Sequence of chain 19.C:
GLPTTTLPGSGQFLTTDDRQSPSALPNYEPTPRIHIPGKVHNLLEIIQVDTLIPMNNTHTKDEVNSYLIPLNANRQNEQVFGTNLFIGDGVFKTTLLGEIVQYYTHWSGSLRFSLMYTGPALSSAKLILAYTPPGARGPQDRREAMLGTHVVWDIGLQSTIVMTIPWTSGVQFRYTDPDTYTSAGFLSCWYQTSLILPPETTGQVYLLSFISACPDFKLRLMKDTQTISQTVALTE

A protein and the small-molecule ligand that binds it are described below.
Small molecule (SMILES): OCCOCOCc1cc(CCCCCOc2c(Cl)cc(C3=NCCO3)cc2Cl)on1

Binding-site contacts:
Ligand atom CL2 contacts residue MET224 of chain 18.A at 2.9 Å.
Ligand atom C1B contacts residue VAL188 of chain 18.A at 3.8 Å (hydrophobic).
Ligand atom C2D contacts residue SER107 of chain 18.A at 3.8 Å.
Ligand atom C3B contacts residue PHE186 of chain 18.A at 3.7 Å (hydrophobic).
Ligand atom C5A contacts residue PHE186 of chain 18.A at 3.5 Å (hydrophobic).
Ligand atom N2 contacts residue MET221 of chain 18.A at 3.5 Å (h-bond).
Ligand atom C5C contacts residue VAL188 of chain 18.A at 2.9 Å (hydrophobic).
Ligand atom O1A contacts residue PHE186 of chain 18.A at 2.9 Å.
Ligand atom C4 contacts residue LEU106 of chain 18.A at 2.5 Å (hydrophobic).
Ligand atom C31 contacts residue ASN219 of chain 18.A at 3.8 Å.
Ligand atom C1C contacts residue TYR128 of chain 18.A at 3.5 Å (hydrophobic).
Ligand atom O1D contacts residue SER107 of chain 18.A at 3.2 Å.
Ligand atom C2A contacts residue PHE186 of chain 18.A at 3.3 Å (hydrophobic).
Ligand atom O1B contacts residue TYR152 of chain 18.A at 3.8 Å.
Ligand atom C5A contacts residue VAL176 of chain 18.A at 3.2 Å (hydrophobic).
Ligand atom C4C contacts residue TYR128 of chain 18.A at 3.5 Å (hydrophobic).
Ligand atom N3A contacts residue ALA24 of chain 18.C at 3.6 Å.
Ligand atom N3A contacts residue PRO174 of chain 18.A at 3.6 Å (h-bond).
Ligand atom C3C contacts residue ILE104 of chain 18.A at 3.6 Å (hydrophobic).
Ligand atom C1B contacts residue TYR152 of chain 18.A at 3.8 Å (hydrophobic).
Ligand atom C4A contacts residue SER175 of chain 18.A at 3.8 Å.
Ligand atom C4B contacts residue PHE186 of chain 18.A at 3.4 Å (hydrophobic).
Ligand atom C3D contacts residue LEU116 of chain 18.A at 3.6 Å (hydrophobic).
Ligand atom C5 contacts residue LEU106 of chain 18.A at 3.5 Å (hydrophobic).
Ligand atom N2 contacts residue ASN219 of chain 18.A at 3.4 Å (h-bond).
Ligand atom C5B contacts residue TYR152 of chain 18.A at 3.8 Å (hydrophobic).
Ligand atom C4A contacts residue VAL176 of chain 18.A at 3.7 Å (hydrophobic).
Ligand atom CL1 contacts residue LEU25 of chain 18.C at 3.5 Å.
Ligand atom C2B contacts residue MET224 of chain 18.A at 3.6 Å (hydrophobic).
Ligand atom C3 contacts residue LEU106 of chain 18.A at 3.4 Å (hydrophobic).
Ligand atom CL1 contacts residue VAL188 of chain 18.A at 3.5 Å.
Ligand atom C4A contacts residue PRO174 of chain 18.A at 3.3 Å (hydrophobic).
Ligand atom O1 contacts residue MET221 of chain 18.A at 3.1 Å (h-bond).
Ligand atom C31 contacts residue LEU106 of chain 18.A at 3.8 Å (hydrophobic).
Ligand atom CL2 contacts residue ILE104 of chain 18.A at 3.1 Å.
Ligand atom C3B contacts residue MET224 of chain 18.A at 3.4 Å (hydrophobic).
Ligand atom C6B contacts residue VAL188 of chain 18.A at 3.8 Å (hydrophobic).
Ligand atom C6B contacts residue TYR152 of chain 18.A at 3.8 Å (hydrophobic).
Ligand atom O1A contacts residue ALA150 of chain 18.A at 3.8 Å.
Ligand atom C5A contacts residue ALA150 of chain 18.A at 3.2 Å (hydrophobic).

Sequence of chain 18.C:
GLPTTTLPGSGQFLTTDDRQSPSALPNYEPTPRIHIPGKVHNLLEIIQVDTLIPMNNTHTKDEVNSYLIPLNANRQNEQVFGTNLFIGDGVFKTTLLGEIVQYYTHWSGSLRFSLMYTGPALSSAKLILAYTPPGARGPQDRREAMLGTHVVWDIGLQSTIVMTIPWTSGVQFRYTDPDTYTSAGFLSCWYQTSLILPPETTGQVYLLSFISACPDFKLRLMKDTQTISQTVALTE

Sequence of chain 18.A:
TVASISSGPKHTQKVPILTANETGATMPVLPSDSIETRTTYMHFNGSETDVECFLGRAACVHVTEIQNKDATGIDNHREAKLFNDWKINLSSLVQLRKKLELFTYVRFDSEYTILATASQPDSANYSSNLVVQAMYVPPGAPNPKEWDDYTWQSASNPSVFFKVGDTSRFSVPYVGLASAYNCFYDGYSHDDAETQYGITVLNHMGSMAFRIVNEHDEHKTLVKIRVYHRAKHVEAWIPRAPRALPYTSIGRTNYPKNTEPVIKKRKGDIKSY